Sequence of chain 1.A:
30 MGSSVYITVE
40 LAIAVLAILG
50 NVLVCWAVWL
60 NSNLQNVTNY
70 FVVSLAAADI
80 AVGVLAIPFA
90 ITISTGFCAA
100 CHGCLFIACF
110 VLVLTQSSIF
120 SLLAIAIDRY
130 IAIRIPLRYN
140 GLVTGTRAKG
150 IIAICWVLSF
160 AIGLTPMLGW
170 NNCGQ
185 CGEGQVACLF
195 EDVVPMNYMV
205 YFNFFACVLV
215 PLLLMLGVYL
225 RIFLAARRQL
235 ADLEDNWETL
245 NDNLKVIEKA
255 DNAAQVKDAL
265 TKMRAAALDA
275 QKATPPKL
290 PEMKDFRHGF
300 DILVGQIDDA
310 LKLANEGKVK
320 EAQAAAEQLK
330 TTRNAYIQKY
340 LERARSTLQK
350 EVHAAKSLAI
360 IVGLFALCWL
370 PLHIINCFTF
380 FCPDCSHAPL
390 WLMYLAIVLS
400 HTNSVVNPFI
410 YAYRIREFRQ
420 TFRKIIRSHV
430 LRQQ

Binding-site contacts:
Ligand atom O20 contacts residue ALA353 of chain 1.A at 4.3 Å.
Ligand atom C1 contacts residue ARG128 of chain 1.A at 4.2 Å.
Ligand atom O19 contacts residue SER356 of chain 1.A at 4.1 Å.
Ligand atom O20 contacts residue ARG128 of chain 1.A at 3.1 Å.
Ligand atom C6 contacts residue HIS352 of chain 1.A at 4.5 Å.
Ligand atom O13 contacts residue ASN65 of chain 1.A at 3.8 Å.
Ligand atom N8 contacts residue ILE414 of chain 1.A at 4.2 Å.
Ligand atom C10 contacts residue ARG415 of chain 1.A at 4.2 Å.
Ligand atom C7 contacts residue HIS352 of chain 1.A at 4.0 Å.
Ligand atom C5 contacts residue ARG128 of chain 1.A at 4.3 Å.
Ligand atom O18 contacts residue THR67 of chain 1.A at 3.6 Å.
Ligand atom O15 contacts residue GLU416 of chain 1.A at 3.5 Å.
Ligand atom O20 contacts residue THR67 of chain 1.A at 4.4 Å.
Ligand atom C4 contacts residue HIS352 of chain 1.A at 4.4 Å.
Ligand atom O16 contacts residue ARG415 of chain 1.A at 4.1 Å.
Ligand atom C10 contacts residue GLU416 of chain 1.A at 4.2 Å.
Ligand atom C1 contacts residue ASN65 of chain 1.A at 3.4 Å.
Ligand atom C2 contacts residue ARG128 of chain 1.A at 3.5 Å.
Ligand atom C5 contacts residue SER356 of chain 1.A at 4.4 Å.
Ligand atom C9 contacts residue GLU416 of chain 1.A at 4.4 Å.
Ligand atom O13 contacts residue ASN68 of chain 1.A at 4.5 Å.
Ligand atom C4 contacts residue SER356 of chain 1.A at 4.5 Å.
Ligand atom C1 contacts residue ASN68 of chain 1.A at 3.8 Å.
Ligand atom O16 contacts residue HIS352 of chain 1.A at 4.3 Å.
Ligand atom O18 contacts residue ASN65 of chain 1.A at 3.1 Å (h-bond).
Ligand atom O17 contacts residue ASN68 of chain 1.A at 4.2 Å.
Ligand atom C9 contacts residue ILE414 of chain 1.A at 3.1 Å (hydrophobic).
Ligand atom C10 contacts residue ILE414 of chain 1.A at 4.1 Å (hydrophobic).
Ligand atom O17 contacts residue ASN65 of chain 1.A at 3.3 Å (h-bond).
Ligand atom C2 contacts residue THR67 of chain 1.A at 4.3 Å.
Ligand atom O18 contacts residue ASN68 of chain 1.A at 2.7 Å (h-bond).
Ligand atom O13 contacts residue LEU63 of chain 1.A at 4.1 Å.
Ligand atom C4 contacts residue ALA353 of chain 1.A at 4.1 Å (hydrophobic).
Ligand atom C1 contacts residue THR67 of chain 1.A at 4.2 Å.
Ligand atom N3 contacts residue ARG128 of chain 1.A at 4.5 Å.

This small molecule binds to this protein.
Small molecule (SMILES): O=C(O)CN(CCN(CC(=O)O)CC(=O)O)CC(=O)O